A protein and the small-molecule ligand that binds it are described below.
Small molecule (SMILES): C[C@@H]1NC(=O)[C@H](C[C@](C)(O)CO)NC(=O)[C@H](CC2=CN=C3C=CC=CC23)NC(=O)[C@H](C)NC(=O)[C@@H]2C[C@@H](O)CN2C(=O)[C@H](CS)NC(=O)[C@H]([C@H](C)O)NC1=O

Binding-site contacts:
Ligand atom OG1 contacts residue GLU207 of chain 1.A at 3.4 Å (salt-bridge).
Ligand atom CA contacts residue ILE77 of chain 1.B at 3.7 Å (hydrophobic).
Ligand atom N contacts residue GLY199 of chain 1.A at 3.2 Å (h-bond).
Ligand atom CE3 contacts residue PRO114 of chain 1.B at 4.0 Å (hydrophobic).
Ligand atom CB contacts residue GLY199 of chain 1.A at 3.4 Å.
Ligand atom N contacts residue ILE77 of chain 1.B at 3.8 Å.
Ligand atom CH2 contacts residue THR196 of chain 1.A at 3.6 Å.
Ligand atom O contacts residue ILE77 of chain 1.B at 3.3 Å.
Ligand atom CD2 contacts residue ARG198 of chain 1.A at 4.0 Å.
Ligand atom CA contacts residue GLY199 of chain 1.A at 3.9 Å.
Ligand atom CG contacts residue GLY199 of chain 1.A at 4.0 Å.
Ligand atom CA contacts residue GLY199 of chain 1.A at 3.7 Å.
Ligand atom CB contacts residue GLU74 of chain 1.B at 3.4 Å.
Ligand atom CZ2 contacts residue SER201 of chain 1.A at 4.0 Å.
Ligand atom CE2 contacts residue SER201 of chain 1.A at 3.6 Å.
Ligand atom CZ2 contacts residue ARG179 of chain 1.B at 3.4 Å.
Ligand atom O contacts residue GLN248 of chain 1.A at 3.0 Å (h-bond).
Ligand atom CD2 contacts residue SER201 of chain 1.A at 3.5 Å.
Ligand atom CB contacts residue TYR200 of chain 1.A at 4.0 Å (hydrophobic).
Ligand atom CB contacts residue TYR200 of chain 1.A at 3.6 Å (hydrophobic).
Ligand atom CG contacts residue SER201 of chain 1.A at 3.9 Å.
Ligand atom CE3 contacts residue SER201 of chain 1.A at 3.8 Å.
Ligand atom CH2 contacts residue LEU112 of chain 1.B at 3.5 Å (hydrophobic).
Ligand atom CZ3 contacts residue THR196 of chain 1.A at 3.6 Å.
Ligand atom CG2 contacts residue ILE289 of chain 1.C at 3.8 Å (hydrophobic).
Ligand atom CB contacts residue ILE77 of chain 1.B at 3.9 Å (hydrophobic).
Ligand atom CB contacts residue SER201 of chain 1.A at 3.4 Å.
Ligand atom N contacts residue GLY199 of chain 1.A at 3.8 Å.
Ligand atom CB contacts residue GLY199 of chain 1.A at 3.3 Å.
Ligand atom CE3 contacts residue GLY199 of chain 1.A at 3.2 Å.
Ligand atom CG contacts residue ILE77 of chain 1.B at 3.9 Å (hydrophobic).
Ligand atom CD2 contacts residue ILE77 of chain 1.B at 3.9 Å (hydrophobic).
Ligand atom CD2 contacts residue GLY199 of chain 1.A at 3.9 Å.
Ligand atom CD2 contacts residue GLY199 of chain 1.A at 3.9 Å.
Ligand atom O contacts residue GLN248 of chain 1.A at 3.5 Å (h-bond).
Ligand atom C contacts residue GLY199 of chain 1.A at 3.8 Å.
Ligand atom CG2 contacts residue SER201 of chain 1.A at 3.8 Å.
Ligand atom C contacts residue ILE77 of chain 1.B at 3.6 Å (hydrophobic).
Ligand atom OG1 contacts residue ILE289 of chain 1.C at 3.9 Å.
Ligand atom CZ3 contacts residue PRO114 of chain 1.B at 3.6 Å (hydrophobic).

Sequence of chain 1.B:
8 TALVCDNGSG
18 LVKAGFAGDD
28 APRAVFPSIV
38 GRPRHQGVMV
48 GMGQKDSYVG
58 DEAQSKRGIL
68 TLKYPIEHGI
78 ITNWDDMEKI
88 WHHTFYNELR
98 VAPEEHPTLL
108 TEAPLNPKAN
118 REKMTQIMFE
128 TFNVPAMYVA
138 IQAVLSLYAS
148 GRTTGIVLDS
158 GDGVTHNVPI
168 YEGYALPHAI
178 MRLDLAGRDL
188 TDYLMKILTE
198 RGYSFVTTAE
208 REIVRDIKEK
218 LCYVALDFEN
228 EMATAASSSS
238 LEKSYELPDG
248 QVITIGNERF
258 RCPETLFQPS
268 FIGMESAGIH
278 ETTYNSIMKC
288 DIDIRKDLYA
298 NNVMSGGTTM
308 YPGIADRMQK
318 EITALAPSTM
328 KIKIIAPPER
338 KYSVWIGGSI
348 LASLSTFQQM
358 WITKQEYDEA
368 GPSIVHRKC

Sequence of chain 1.C:
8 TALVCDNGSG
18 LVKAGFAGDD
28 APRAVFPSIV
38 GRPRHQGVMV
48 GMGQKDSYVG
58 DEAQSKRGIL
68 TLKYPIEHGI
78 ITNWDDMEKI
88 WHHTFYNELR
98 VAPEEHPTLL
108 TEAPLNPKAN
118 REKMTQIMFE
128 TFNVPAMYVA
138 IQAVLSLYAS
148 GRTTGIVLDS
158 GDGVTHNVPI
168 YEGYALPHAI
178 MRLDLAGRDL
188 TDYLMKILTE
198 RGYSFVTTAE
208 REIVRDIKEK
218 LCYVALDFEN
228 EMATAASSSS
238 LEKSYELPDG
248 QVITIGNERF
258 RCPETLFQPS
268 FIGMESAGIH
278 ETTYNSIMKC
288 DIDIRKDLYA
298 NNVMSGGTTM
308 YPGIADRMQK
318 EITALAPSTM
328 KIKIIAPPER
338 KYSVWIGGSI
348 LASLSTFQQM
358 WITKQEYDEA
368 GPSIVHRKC

Sequence of chain 1.A:
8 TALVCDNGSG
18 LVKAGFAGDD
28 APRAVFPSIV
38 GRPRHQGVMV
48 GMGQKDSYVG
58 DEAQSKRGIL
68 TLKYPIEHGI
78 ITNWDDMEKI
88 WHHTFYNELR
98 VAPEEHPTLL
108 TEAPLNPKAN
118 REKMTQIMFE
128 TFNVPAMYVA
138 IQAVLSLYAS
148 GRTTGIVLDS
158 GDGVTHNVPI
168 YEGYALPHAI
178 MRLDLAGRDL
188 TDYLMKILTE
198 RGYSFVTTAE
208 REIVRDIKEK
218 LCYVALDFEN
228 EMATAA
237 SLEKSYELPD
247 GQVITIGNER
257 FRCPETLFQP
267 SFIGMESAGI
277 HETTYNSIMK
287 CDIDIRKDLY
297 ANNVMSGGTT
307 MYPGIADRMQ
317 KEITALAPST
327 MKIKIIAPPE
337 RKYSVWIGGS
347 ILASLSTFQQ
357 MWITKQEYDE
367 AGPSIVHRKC